Binding-site contacts:
Ligand atom C2 contacts residue TRP357 of chain 1.A at 4.2 Å (hydrophobic).
Ligand atom C5 contacts residue TRP357 of chain 1.A at 3.8 Å (hydrophobic).
Ligand atom C7 contacts residue ASN65 of chain 1.A at 3.7 Å.
Ligand atom C3 contacts residue ASN65 of chain 1.A at 3.9 Å.
Ligand atom C1 contacts residue ASN65 of chain 1.A at 1.4 Å.
Ligand atom C1 contacts residue TRP357 of chain 1.A at 3.9 Å (hydrophobic).
Ligand atom C8 contacts residue TRP357 of chain 1.A at 3.2 Å (hydrophobic).
Ligand atom N2 contacts residue TRP357 of chain 1.A at 3.2 Å (h-bond).
Ligand atom C4 contacts residue TRP357 of chain 1.A at 4.5 Å (hydrophobic).
Ligand atom O7 contacts residue ASN65 of chain 1.A at 3.8 Å.
Ligand atom C5 contacts residue ASN65 of chain 1.A at 3.5 Å.
Ligand atom C3 contacts residue TRP357 of chain 1.A at 4.0 Å (hydrophobic).
Ligand atom C6 contacts residue ASN65 of chain 1.A at 4.4 Å.
Ligand atom C2 contacts residue ASN65 of chain 1.A at 2.6 Å.
Ligand atom O5 contacts residue ASN65 of chain 1.A at 2.3 Å (h-bond).
Ligand atom N2 contacts residue ASN65 of chain 1.A at 3.1 Å (h-bond).
Ligand atom C4 contacts residue ASN65 of chain 1.A at 4.2 Å.
Ligand atom O5 contacts residue TRP357 of chain 1.A at 4.5 Å.
Ligand atom C7 contacts residue TRP357 of chain 1.A at 3.7 Å (hydrophobic).
Ligand atom C6 contacts residue TRP357 of chain 1.A at 4.2 Å (hydrophobic).
Ligand atom O4 contacts residue TRP357 of chain 1.A at 4.3 Å.

Sequence of chain 1.A:
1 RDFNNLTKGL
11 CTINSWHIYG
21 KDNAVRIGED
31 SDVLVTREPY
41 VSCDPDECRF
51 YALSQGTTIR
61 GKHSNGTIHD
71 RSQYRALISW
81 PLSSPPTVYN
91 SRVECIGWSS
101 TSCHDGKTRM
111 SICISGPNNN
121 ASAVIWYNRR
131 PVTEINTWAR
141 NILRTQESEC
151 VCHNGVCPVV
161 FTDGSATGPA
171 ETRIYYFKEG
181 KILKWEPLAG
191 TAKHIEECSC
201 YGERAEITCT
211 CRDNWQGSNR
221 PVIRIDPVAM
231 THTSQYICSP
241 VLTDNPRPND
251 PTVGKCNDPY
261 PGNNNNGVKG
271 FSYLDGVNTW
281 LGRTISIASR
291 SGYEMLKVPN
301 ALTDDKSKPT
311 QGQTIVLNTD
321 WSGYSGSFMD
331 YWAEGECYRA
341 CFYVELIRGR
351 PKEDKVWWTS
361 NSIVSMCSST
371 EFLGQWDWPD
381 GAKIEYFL

A protein and the small-molecule ligand that binds it are described below.
Small molecule (SMILES): CC(=O)N[C@@H]1[C@@H](O)[C@H](O)[C@@H](CO)O[C@H]1O